This small molecule binds to this protein.
Small molecule (SMILES): CC(=O)N[C@H]1[C@H](O[C@H]2[C@H](O)[C@@H](NC(C)=O)CO[C@@H]2CO)O[C@H](CO)[C@@H](O[C@@H]2O[C@H](CO)[C@@H](O)[C@H](O)[C@@H]2O)[C@@H]1O

Binding-site contacts:
Ligand atom O5 contacts residue ASN223 of chain 1.C at 2.4 Å (h-bond).
Ligand atom C1 contacts residue ASN223 of chain 1.C at 1.4 Å.
Ligand atom N2 contacts residue TRP249 of chain 1.C at 3.5 Å.
Ligand atom N2 contacts residue ASN223 of chain 1.C at 2.9 Å (h-bond).
Ligand atom C6 contacts residue TRP249 of chain 1.C at 3.3 Å (hydrophobic).
Ligand atom O5 contacts residue TRP249 of chain 1.C at 3.9 Å.
Ligand atom C3 contacts residue TRP249 of chain 1.C at 4.2 Å (hydrophobic).
Ligand atom C5 contacts residue TRP249 of chain 1.C at 4.2 Å (hydrophobic).
Ligand atom C7 contacts residue ASN223 of chain 1.C at 3.1 Å.
Ligand atom O3 contacts residue TRP249 of chain 1.C at 4.2 Å.
Ligand atom C4 contacts residue ASN223 of chain 1.C at 4.3 Å.
Ligand atom C1 contacts residue TRP249 of chain 1.C at 3.6 Å (hydrophobic).
Ligand atom O7 contacts residue ASN223 of chain 1.C at 2.9 Å (h-bond).
Ligand atom O4 contacts residue TRP249 of chain 1.C at 4.2 Å.
Ligand atom C8 contacts residue TRP249 of chain 1.C at 4.5 Å (hydrophobic).
Ligand atom O5 contacts residue SER222 of chain 1.C at 4.0 Å.
Ligand atom C2 contacts residue ASN223 of chain 1.C at 2.5 Å.
Ligand atom O6 contacts residue TRP249 of chain 1.C at 4.1 Å.
Ligand atom C3 contacts residue ASN223 of chain 1.C at 3.8 Å.
Ligand atom C4 contacts residue TRP249 of chain 1.C at 3.9 Å (hydrophobic).
Ligand atom C2 contacts residue TRP249 of chain 1.C at 4.0 Å (hydrophobic).
Ligand atom C8 contacts residue ASN223 of chain 1.C at 3.9 Å.
Ligand atom C7 contacts residue TRP249 of chain 1.C at 4.5 Å (hydrophobic).
Ligand atom O6 contacts residue SER222 of chain 1.C at 4.3 Å.
Ligand atom C5 contacts residue ASN223 of chain 1.C at 3.7 Å.

Sequence of chain 1.C:
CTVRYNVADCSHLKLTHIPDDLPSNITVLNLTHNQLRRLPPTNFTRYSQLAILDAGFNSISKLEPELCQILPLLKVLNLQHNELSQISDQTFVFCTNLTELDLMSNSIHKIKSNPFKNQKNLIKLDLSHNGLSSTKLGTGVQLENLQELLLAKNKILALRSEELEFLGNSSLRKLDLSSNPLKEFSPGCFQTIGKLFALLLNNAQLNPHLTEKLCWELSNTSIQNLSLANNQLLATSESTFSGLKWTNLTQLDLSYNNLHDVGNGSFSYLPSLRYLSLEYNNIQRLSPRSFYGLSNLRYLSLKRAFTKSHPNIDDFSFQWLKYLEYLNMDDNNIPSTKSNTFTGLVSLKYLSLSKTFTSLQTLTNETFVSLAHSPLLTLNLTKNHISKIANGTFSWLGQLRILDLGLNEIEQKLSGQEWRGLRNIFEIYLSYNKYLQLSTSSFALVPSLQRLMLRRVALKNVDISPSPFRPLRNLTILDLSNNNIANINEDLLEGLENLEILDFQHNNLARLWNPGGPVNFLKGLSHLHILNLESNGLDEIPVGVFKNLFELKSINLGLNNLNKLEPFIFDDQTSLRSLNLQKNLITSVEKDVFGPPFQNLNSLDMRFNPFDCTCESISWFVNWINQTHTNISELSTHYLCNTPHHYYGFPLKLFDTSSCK